Binding-site contacts:
Ligand atom C7 contacts residue VAL356 of chain 1.A at 4.2 Å (hydrophobic).
Ligand atom C8 contacts residue PHE331 of chain 1.A at 3.8 Å (hydrophobic).
Ligand atom C3 contacts residue ASN332 of chain 1.A at 3.8 Å.
Ligand atom C8 contacts residue PHE327 of chain 1.A at 4.4 Å (hydrophobic).
Ligand atom C4 contacts residue ASN332 of chain 1.A at 4.2 Å.
Ligand atom C1 contacts residue ASN332 of chain 1.A at 1.4 Å.
Ligand atom O5 contacts residue ASN332 of chain 1.A at 2.4 Å (h-bond).
Ligand atom N2 contacts residue ASN332 of chain 1.A at 2.8 Å (h-bond).
Ligand atom C8 contacts residue GLY328 of chain 1.A at 4.3 Å.
Ligand atom O7 contacts residue VAL356 of chain 1.A at 4.2 Å.
Ligand atom C7 contacts residue ASN332 of chain 1.A at 4.1 Å.
Ligand atom O3 contacts residue VAL356 of chain 1.A at 3.5 Å.
Ligand atom N2 contacts residue GLY328 of chain 1.A at 3.7 Å.
Ligand atom C7 contacts residue GLY328 of chain 1.A at 3.5 Å.
Ligand atom C3 contacts residue VAL356 of chain 1.A at 4.2 Å (hydrophobic).
Ligand atom C5 contacts residue ASN332 of chain 1.A at 3.6 Å.
Ligand atom C8 contacts residue VAL356 of chain 1.A at 4.0 Å (hydrophobic).
Ligand atom O7 contacts residue GLY328 of chain 1.A at 3.4 Å.
Ligand atom C2 contacts residue ASN332 of chain 1.A at 2.5 Å.

This protein binds this small molecule.
Small molecule (SMILES): CC(=O)N[C@@H]1[C@@H](O)[C@H](O)[C@@H](CO)O[C@H]1O

Sequence of chain 1.A:
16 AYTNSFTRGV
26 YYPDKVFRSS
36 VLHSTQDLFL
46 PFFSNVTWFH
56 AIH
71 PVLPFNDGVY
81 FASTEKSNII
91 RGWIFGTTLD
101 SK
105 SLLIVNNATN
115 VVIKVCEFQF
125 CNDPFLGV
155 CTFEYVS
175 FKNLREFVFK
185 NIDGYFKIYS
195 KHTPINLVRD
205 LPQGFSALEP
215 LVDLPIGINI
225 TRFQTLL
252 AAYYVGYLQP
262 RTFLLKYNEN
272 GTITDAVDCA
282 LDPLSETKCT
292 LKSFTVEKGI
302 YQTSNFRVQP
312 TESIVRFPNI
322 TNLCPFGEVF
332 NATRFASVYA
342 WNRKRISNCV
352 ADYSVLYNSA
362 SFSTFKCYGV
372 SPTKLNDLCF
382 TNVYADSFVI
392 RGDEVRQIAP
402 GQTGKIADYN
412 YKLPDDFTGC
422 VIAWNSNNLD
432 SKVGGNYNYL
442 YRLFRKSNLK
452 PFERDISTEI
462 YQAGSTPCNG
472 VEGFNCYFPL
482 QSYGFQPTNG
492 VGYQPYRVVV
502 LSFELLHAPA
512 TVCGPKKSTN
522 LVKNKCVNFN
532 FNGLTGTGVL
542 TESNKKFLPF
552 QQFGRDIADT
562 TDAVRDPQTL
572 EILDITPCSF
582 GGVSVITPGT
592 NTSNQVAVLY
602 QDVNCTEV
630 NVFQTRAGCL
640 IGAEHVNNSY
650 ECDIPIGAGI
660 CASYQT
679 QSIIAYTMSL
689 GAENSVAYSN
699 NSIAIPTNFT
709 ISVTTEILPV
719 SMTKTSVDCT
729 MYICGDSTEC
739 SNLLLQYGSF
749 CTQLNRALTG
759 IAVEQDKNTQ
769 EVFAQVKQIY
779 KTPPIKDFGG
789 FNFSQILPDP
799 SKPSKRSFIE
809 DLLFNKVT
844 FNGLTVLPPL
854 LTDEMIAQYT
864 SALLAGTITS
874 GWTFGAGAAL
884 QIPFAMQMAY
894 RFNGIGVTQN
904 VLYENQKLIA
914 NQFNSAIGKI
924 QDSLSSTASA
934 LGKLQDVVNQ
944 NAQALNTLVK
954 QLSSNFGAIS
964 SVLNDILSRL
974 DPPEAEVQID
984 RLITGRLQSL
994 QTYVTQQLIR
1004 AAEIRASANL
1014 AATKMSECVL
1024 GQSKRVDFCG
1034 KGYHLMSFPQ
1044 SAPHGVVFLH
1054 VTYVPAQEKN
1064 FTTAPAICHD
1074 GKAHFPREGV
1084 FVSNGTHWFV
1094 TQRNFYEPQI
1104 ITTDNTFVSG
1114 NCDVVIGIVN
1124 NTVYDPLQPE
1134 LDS